Binding-site contacts:
Ligand atom C5 contacts residue HIS104 of chain 3.B at 3.2 Å.
Ligand atom C6 contacts residue VAL250 of chain 3.B at 4.3 Å (hydrophobic).
Ligand atom O5 contacts residue ASN154 of chain 3.A at 2.3 Å (h-bond).
Ligand atom C1 contacts residue ASN154 of chain 3.A at 1.4 Å.
Ligand atom N2 contacts residue ASN154 of chain 3.A at 2.9 Å (h-bond).
Ligand atom C2 contacts residue ASN154 of chain 3.A at 2.4 Å.
Ligand atom C4 contacts residue ASN154 of chain 3.A at 4.2 Å.
Ligand atom C8 contacts residue HIS104 of chain 3.B at 4.5 Å.
Ligand atom O5 contacts residue HIS104 of chain 3.B at 3.1 Å.
Ligand atom C8 contacts residue ASN154 of chain 3.A at 3.7 Å.
Ligand atom C7 contacts residue ASN154 of chain 3.A at 3.4 Å.
Ligand atom O7 contacts residue ASN154 of chain 3.A at 3.4 Å (h-bond).
Ligand atom C1 contacts residue HIS104 of chain 3.B at 3.7 Å.
Ligand atom C4 contacts residue HIS104 of chain 3.B at 4.5 Å.
Ligand atom C5 contacts residue ASN154 of chain 3.A at 3.6 Å.
Ligand atom C6 contacts residue HIS104 of chain 3.B at 3.5 Å.
Ligand atom C3 contacts residue ASN154 of chain 3.A at 3.8 Å.

A protein and the small-molecule ligand that binds it are described below.
Small molecule (SMILES): CC(=O)N[C@H]1[C@H](O[C@H]2[C@H](O)[C@@H](NC(C)=O)CO[C@@H]2CO[C@@H]2O[C@@H](C)[C@@H](O)[C@@H](O)[C@@H]2O)O[C@H](CO)[C@@H](O)[C@@H]1O

Sequence of chain 3.B:
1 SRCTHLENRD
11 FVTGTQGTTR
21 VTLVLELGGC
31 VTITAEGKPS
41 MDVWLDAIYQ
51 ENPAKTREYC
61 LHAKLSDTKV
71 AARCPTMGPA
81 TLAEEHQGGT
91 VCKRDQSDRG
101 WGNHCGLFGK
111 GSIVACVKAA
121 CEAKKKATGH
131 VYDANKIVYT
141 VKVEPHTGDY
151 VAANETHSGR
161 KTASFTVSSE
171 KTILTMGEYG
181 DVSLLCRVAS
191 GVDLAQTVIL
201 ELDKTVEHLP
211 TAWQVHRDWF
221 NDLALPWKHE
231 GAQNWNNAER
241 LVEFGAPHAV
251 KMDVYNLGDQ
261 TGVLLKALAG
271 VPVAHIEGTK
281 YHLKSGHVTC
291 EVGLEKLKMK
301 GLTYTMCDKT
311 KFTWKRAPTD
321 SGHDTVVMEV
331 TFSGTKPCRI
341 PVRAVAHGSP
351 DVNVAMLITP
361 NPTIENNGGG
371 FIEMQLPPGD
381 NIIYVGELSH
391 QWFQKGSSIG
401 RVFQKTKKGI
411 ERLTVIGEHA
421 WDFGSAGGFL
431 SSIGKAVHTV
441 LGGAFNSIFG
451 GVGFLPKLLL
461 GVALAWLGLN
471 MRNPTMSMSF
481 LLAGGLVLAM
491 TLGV

Sequence of chain 3.A:
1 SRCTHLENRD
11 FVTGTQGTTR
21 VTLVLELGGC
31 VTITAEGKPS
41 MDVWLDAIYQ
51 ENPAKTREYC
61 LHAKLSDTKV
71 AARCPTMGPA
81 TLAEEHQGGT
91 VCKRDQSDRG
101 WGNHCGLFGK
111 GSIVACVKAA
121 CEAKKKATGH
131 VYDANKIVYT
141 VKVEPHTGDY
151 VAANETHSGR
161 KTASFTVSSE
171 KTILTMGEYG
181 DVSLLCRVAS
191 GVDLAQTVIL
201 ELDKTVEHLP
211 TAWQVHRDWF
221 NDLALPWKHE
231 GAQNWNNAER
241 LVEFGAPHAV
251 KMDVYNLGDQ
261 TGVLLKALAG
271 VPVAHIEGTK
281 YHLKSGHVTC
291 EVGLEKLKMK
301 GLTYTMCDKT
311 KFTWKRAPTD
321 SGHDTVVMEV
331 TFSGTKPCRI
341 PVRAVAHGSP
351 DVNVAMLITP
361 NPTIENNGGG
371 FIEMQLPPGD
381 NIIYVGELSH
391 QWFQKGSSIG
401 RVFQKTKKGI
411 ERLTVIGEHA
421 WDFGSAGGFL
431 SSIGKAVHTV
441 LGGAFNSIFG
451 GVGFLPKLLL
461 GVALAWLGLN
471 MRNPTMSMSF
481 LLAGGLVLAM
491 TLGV